Binding-site contacts:
Ligand atom O2P contacts residue HIS628 of chain 2.I at 4.3 Å.
Ligand atom O4' contacts residue HIS630 of chain 2.I at 4.4 Å.
Ligand atom C6 contacts residue VAL418 of chain 2.I at 3.8 Å (hydrophobic).
Ligand atom C8 contacts residue HIS630 of chain 2.I at 3.4 Å.
Ligand atom C5 contacts residue PRO419 of chain 2.I at 4.2 Å (hydrophobic).
Ligand atom C2 contacts residue PRO419 of chain 2.I at 4.4 Å (hydrophobic).
Ligand atom C8 contacts residue PRO419 of chain 2.I at 4.3 Å (hydrophobic).
Ligand atom C4 contacts residue PRO419 of chain 2.I at 4.2 Å (hydrophobic).
Ligand atom C2' contacts residue PRO419 of chain 2.I at 4.0 Å (hydrophobic).
Ligand atom N9 contacts residue PRO419 of chain 2.I at 4.2 Å.
Ligand atom N1 contacts residue PRO631 of chain 2.I at 4.2 Å.
Ligand atom N7 contacts residue SER632 of chain 2.I at 3.8 Å.
Ligand atom O5' contacts residue PHE629 of chain 2.I at 4.2 Å.
Ligand atom O4' contacts residue PRO631 of chain 2.I at 3.8 Å.
Ligand atom N6 contacts residue PRO631 of chain 2.I at 3.9 Å.
Ligand atom N3 contacts residue PRO419 of chain 2.I at 4.3 Å.
Ligand atom N7 contacts residue ASP609 of chain 2.I at 4.5 Å.
Ligand atom N6 contacts residue VAL418 of chain 2.I at 3.6 Å.
Ligand atom N7 contacts residue HIS630 of chain 2.I at 4.1 Å.
Ligand atom C5 contacts residue PRO631 of chain 2.I at 4.4 Å (hydrophobic).
Ligand atom N9 contacts residue HIS630 of chain 2.I at 4.2 Å.
Ligand atom N1 contacts residue GLY639 of chain 2.I at 2.9 Å (h-bond).
Ligand atom N7 contacts residue PRO419 of chain 2.I at 4.4 Å.
Ligand atom O2P contacts residue PRO631 of chain 2.I at 3.8 Å.
Ligand atom C6 contacts residue SER632 of chain 2.I at 4.3 Å.
Ligand atom N6 contacts residue GLY639 of chain 2.I at 2.8 Å (h-bond).
Ligand atom O2P contacts residue PHE629 of chain 2.I at 4.0 Å.
Ligand atom C5 contacts residue SER632 of chain 2.I at 4.3 Å.
Ligand atom C6 contacts residue PRO631 of chain 2.I at 4.0 Å (hydrophobic).
Ligand atom N6 contacts residue SER632 of chain 2.I at 3.9 Å.
Ligand atom N1 contacts residue ILE622 of chain 2.I at 4.4 Å.
Ligand atom C2 contacts residue GLY639 of chain 2.I at 3.7 Å.
Ligand atom N6 contacts residue PRO633 of chain 2.I at 4.2 Å.
Ligand atom N6 contacts residue PHE638 of chain 2.I at 3.8 Å.
Ligand atom C6 contacts residue PRO419 of chain 2.I at 4.4 Å (hydrophobic).
Ligand atom N1 contacts residue VAL418 of chain 2.I at 3.8 Å.
Ligand atom C6 contacts residue GLY639 of chain 2.I at 3.7 Å.
Ligand atom N6 contacts residue GLY637 of chain 2.I at 4.1 Å.
Ligand atom C1' contacts residue HIS630 of chain 2.I at 4.0 Å.
Ligand atom O5' contacts residue PRO631 of chain 2.I at 4.1 Å.

Sequence of chain 2.I:
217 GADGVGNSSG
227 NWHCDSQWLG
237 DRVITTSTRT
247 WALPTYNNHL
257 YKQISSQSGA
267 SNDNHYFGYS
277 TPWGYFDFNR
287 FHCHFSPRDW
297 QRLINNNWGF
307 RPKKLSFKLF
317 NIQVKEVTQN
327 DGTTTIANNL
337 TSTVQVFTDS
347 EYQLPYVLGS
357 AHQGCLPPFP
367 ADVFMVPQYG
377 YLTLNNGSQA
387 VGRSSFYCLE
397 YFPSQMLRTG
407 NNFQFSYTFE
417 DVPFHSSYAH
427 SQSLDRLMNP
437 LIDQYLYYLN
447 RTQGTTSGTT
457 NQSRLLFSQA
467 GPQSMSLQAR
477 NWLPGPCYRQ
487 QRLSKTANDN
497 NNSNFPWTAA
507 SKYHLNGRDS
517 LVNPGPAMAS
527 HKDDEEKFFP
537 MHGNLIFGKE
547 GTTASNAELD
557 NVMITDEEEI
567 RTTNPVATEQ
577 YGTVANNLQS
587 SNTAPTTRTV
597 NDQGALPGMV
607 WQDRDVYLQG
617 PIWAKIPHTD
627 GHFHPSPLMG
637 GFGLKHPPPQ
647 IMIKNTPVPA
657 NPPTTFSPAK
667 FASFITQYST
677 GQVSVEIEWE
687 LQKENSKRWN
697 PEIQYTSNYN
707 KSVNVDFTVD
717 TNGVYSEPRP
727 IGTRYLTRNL

This small molecule binds to this protein.
Small molecule (SMILES): Nc1ncnc2c1ncn2[C@H]1C[C@H](O)[C@@H](COP(=O)(O)O)O1